Binding-site contacts:
Ligand atom CD contacts residue ASP35 of chain 1.K at 3.2 Å.
Ligand atom NH1 contacts residue ASP35 of chain 1.K at 3.1 Å (salt-bridge).
Ligand atom CA contacts residue LEU31 of chain 1.K at 3.5 Å (hydrophobic).
Ligand atom CA contacts residue PYR1 of chain 1.H at 3.2 Å.
Ligand atom CB contacts residue MSE56 of chain 1.H at 4.2 Å.
Ligand atom NE contacts residue LEU38 of chain 1.K at 3.4 Å.
Ligand atom CD contacts residue PHE34 of chain 1.K at 4.2 Å (hydrophobic).
Ligand atom NH2 contacts residue ILE2 of chain 1.H at 3.9 Å.
Ligand atom N contacts residue ILE55 of chain 1.H at 2.8 Å (h-bond).
Ligand atom CZ contacts residue VAL46 of chain 1.K at 4.0 Å (hydrophobic).
Ligand atom NH1 contacts residue ILE2 of chain 1.H at 4.0 Å.
Ligand atom NH2 contacts residue GLY44 of chain 1.K at 4.1 Å.
Ligand atom N contacts residue MSE56 of chain 1.H at 4.0 Å.
Ligand atom CD contacts residue LEU38 of chain 1.K at 3.8 Å (hydrophobic).
Ligand atom NH2 contacts residue SER52 of chain 1.G at 3.0 Å (h-bond).
Ligand atom CG contacts residue ASP35 of chain 1.K at 4.2 Å.
Ligand atom NE contacts residue ASP35 of chain 1.K at 4.0 Å.
Ligand atom CG contacts residue PHE34 of chain 1.K at 4.0 Å (hydrophobic).
Ligand atom CZ contacts residue ASP35 of chain 1.K at 4.0 Å.
Ligand atom N contacts residue LEU31 of chain 1.K at 4.2 Å.
Ligand atom CZ contacts residue LEU38 of chain 1.K at 3.2 Å (hydrophobic).
Ligand atom CD contacts residue SER52 of chain 1.G at 3.8 Å.
Ligand atom N contacts residue GLU57 of chain 1.H at 2.7 Å (salt-bridge).
Ligand atom NH1 contacts residue ARG82 of chain 1.H at 4.0 Å.
Ligand atom CB contacts residue PYR1 of chain 1.H at 3.0 Å.
Ligand atom CZ contacts residue GLY44 of chain 1.K at 3.8 Å.
Ligand atom CB contacts residue ILE55 of chain 1.H at 3.5 Å (hydrophobic).
Ligand atom CA contacts residue GLU57 of chain 1.H at 3.2 Å.
Ligand atom NH2 contacts residue VAL46 of chain 1.K at 2.8 Å (h-bond).
Ligand atom NH2 contacts residue LEU38 of chain 1.K at 3.6 Å.
Ligand atom NH1 contacts residue LEU38 of chain 1.K at 3.6 Å.
Ligand atom CG contacts residue LEU31 of chain 1.K at 3.6 Å (hydrophobic).
Ligand atom NH1 contacts residue GLY44 of chain 1.K at 2.7 Å (h-bond).
Ligand atom CB contacts residue LEU31 of chain 1.K at 4.1 Å (hydrophobic).
Ligand atom CA contacts residue ILE55 of chain 1.H at 3.6 Å (hydrophobic).
Ligand atom NE contacts residue SER52 of chain 1.G at 2.8 Å (h-bond).
Ligand atom CG contacts residue SER52 of chain 1.G at 3.9 Å.
Ligand atom N contacts residue PYR1 of chain 1.H at 2.5 Å (h-bond).
Ligand atom NE contacts residue PYR1 of chain 1.H at 4.2 Å.
Ligand atom CZ contacts residue SER52 of chain 1.G at 3.4 Å.

This protein binds this small molecule.
Small molecule (SMILES): N=C(N)NCCCCN

Sequence of chain 1.G:
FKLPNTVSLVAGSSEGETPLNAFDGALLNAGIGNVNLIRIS

Sequence of chain 1.K:
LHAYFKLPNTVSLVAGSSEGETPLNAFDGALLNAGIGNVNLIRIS

Sequence of chain 1.H:
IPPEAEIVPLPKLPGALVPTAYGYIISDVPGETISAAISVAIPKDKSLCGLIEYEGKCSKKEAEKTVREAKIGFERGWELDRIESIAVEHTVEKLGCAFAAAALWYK